Sequence of chain 1.H:
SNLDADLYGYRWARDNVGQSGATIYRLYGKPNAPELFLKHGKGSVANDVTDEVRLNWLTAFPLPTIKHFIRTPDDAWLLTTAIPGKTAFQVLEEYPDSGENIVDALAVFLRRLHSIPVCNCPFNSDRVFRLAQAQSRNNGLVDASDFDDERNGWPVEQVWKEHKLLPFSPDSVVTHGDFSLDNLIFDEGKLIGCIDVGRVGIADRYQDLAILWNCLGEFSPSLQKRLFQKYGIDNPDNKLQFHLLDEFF

Binding-site contacts:
Ligand atom C14 contacts residue ASP168 of chain 1.H at 3.8 Å.
Ligand atom C11 contacts residue ASP269 of chain 1.H at 3.2 Å.
Ligand atom C12 contacts residue ASP269 of chain 1.H at 3.7 Å.
Ligand atom O14 contacts residue CYS236 of chain 1.H at 3.4 Å.
Ligand atom C18 contacts residue GLU239 of chain 1.H at 3.5 Å.
Ligand atom O14 contacts residue GLU239 of chain 1.H at 2.8 Å (salt-bridge).
Ligand atom C7 contacts residue GLU270 of chain 1.H at 3.5 Å.
Ligand atom N2 contacts residue PHE272 of chain 1.H at 2.9 Å (h-bond).
Ligand atom O7 contacts residue ASP199 of chain 1.H at 2.6 Å (salt-bridge).
Ligand atom O5 contacts residue ASP166 of chain 1.H at 4.0 Å.
Ligand atom C7 contacts residue ASP166 of chain 1.H at 3.6 Å.
Ligand atom C17 contacts residue GLU239 of chain 1.H at 4.1 Å.
Ligand atom C6 contacts residue PHE272 of chain 1.H at 3.3 Å (hydrophobic).
Ligand atom C10 contacts residue ASP166 of chain 1.H at 3.5 Å.
Ligand atom C9 contacts residue ASP166 of chain 1.H at 4.0 Å.
Ligand atom C15 contacts residue ASP168 of chain 1.H at 3.7 Å.
Ligand atom O15 contacts residue CYS236 of chain 1.H at 4.0 Å.
Ligand atom O10 contacts residue ASP166 of chain 1.H at 4.1 Å.
Ligand atom C7 contacts residue ASP168 of chain 1.H at 3.7 Å.
Ligand atom N3 contacts residue ASP166 of chain 1.H at 2.9 Å (salt-bridge).
Ligand atom C16 contacts residue GLU239 of chain 1.H at 3.5 Å.
Ligand atom N4 contacts residue ASP168 of chain 1.H at 4.1 Å.
Ligand atom C18 contacts residue CYS236 of chain 1.H at 3.8 Å (hydrophobic).
Ligand atom C15 contacts residue ASN235 of chain 1.H at 3.7 Å.
Ligand atom C12 contacts residue GLU270 of chain 1.H at 3.4 Å.
Ligand atom C3 contacts residue ASP199 of chain 1.H at 3.5 Å.
Ligand atom O14 contacts residue ASN235 of chain 1.H at 3.4 Å (h-bond).
Ligand atom C5 contacts residue PHE272 of chain 1.H at 3.8 Å (hydrophobic).
Ligand atom N1 contacts residue PHE272 of chain 1.H at 2.9 Å (h-bond).
Ligand atom O11 contacts residue ASP168 of chain 1.H at 3.3 Å (salt-bridge).
Ligand atom C8 contacts residue ASP166 of chain 1.H at 3.6 Å.
Ligand atom C12 contacts residue ASP166 of chain 1.H at 3.9 Å.
Ligand atom N2 contacts residue ASP269 of chain 1.H at 2.7 Å (salt-bridge).
Ligand atom N3 contacts residue ASP168 of chain 1.H at 2.8 Å (salt-bridge).
Ligand atom O8 contacts residue PHE272 of chain 1.H at 4.0 Å.
Ligand atom O13 contacts residue ASP168 of chain 1.H at 3.1 Å (salt-bridge).
Ligand atom N3 contacts residue PHE167 of chain 1.H at 3.7 Å.
Ligand atom N3 contacts residue GLU270 of chain 1.H at 2.7 Å (salt-bridge).
Ligand atom O13 contacts residue PHE167 of chain 1.H at 3.9 Å.
Ligand atom C8 contacts residue ASP168 of chain 1.H at 4.1 Å.

The protein below binds the small molecule below.
Small molecule (SMILES): NC[C@H]1O[C@H](O[C@H]2[C@H](O)[C@@H](O[C@H]3O[C@H](CO)[C@@H](O)[C@H](N)[C@H]3O)[C@H](N)C[C@@H]2N)[C@H](O)[C@@H](O)[C@@H]1O